Binding-site contacts:
Ligand atom O5 contacts residue ASN242 of chain 1.B at 2.5 Å (h-bond).
Ligand atom C5 contacts residue ASN242 of chain 1.B at 3.8 Å.
Ligand atom N2 contacts residue ASN242 of chain 1.B at 2.9 Å (h-bond).
Ligand atom C1 contacts residue ASN242 of chain 1.B at 1.5 Å.
Ligand atom C3 contacts residue ASN242 of chain 1.B at 3.8 Å.
Ligand atom C2 contacts residue ASN242 of chain 1.B at 2.5 Å.
Ligand atom C4 contacts residue ASN242 of chain 1.B at 4.3 Å.
Ligand atom C7 contacts residue ASN242 of chain 1.B at 3.5 Å.
Ligand atom O5 contacts residue SER244 of chain 1.B at 4.4 Å.
Ligand atom O7 contacts residue ASN242 of chain 1.B at 3.8 Å.

A small-molecule ligand and the protein it binds are described below.
Small molecule (SMILES): CC(=O)N[C@@H]1[C@@H](O)[C@H](O)[C@@H](CO)O[C@H]1O

Sequence of chain 1.B:
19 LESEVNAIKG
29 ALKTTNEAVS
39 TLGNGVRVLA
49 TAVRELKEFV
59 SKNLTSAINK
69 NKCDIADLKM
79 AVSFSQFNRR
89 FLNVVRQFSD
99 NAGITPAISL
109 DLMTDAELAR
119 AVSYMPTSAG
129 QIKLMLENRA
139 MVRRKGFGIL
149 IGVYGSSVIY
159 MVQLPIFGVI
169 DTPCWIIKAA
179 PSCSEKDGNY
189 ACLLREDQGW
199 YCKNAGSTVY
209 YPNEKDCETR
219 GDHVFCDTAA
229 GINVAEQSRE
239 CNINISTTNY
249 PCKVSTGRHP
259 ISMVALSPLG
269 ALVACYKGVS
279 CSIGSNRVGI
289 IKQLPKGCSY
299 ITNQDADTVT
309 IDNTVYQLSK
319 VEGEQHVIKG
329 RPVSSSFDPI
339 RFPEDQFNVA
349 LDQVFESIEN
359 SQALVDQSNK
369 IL